Binding-site contacts:
Ligand atom C7 contacts residue SER540 of chain 1.B at 3.9 Å.
Ligand atom O3 contacts residue GLN456 of chain 1.B at 3.0 Å (h-bond).
Ligand atom C8 contacts residue TYR512 of chain 1.B at 4.3 Å (hydrophobic).
Ligand atom C7 contacts residue GLN456 of chain 1.B at 4.1 Å.
Ligand atom C4 contacts residue ASN568 of chain 1.B at 4.2 Å.
Ligand atom C5 contacts residue GLN456 of chain 1.B at 4.2 Å.
Ligand atom O3 contacts residue LYS454 of chain 1.B at 3.9 Å.
Ligand atom C6 contacts residue GLU590 of chain 1.B at 3.2 Å.
Ligand atom C7 contacts residue ASP538 of chain 1.B at 3.6 Å.
Ligand atom C2 contacts residue ASP538 of chain 1.B at 3.4 Å.
Ligand atom N2 contacts residue ASN568 of chain 1.B at 2.7 Å (h-bond).
Ligand atom C4 contacts residue GLN456 of chain 1.B at 3.9 Å.
Ligand atom C6 contacts residue VAL566 of chain 1.B at 3.5 Å (hydrophobic).
Ligand atom C3 contacts residue ASP538 of chain 1.B at 3.9 Å.
Ligand atom C8 contacts residue SER540 of chain 1.B at 3.8 Å.
Ligand atom C8 contacts residue ASP538 of chain 1.B at 3.7 Å.
Ligand atom O6 contacts residue VAL592 of chain 1.B at 3.6 Å.
Ligand atom O5 contacts residue GLN456 of chain 1.B at 3.8 Å.
Ligand atom C3 contacts residue GLN456 of chain 1.B at 3.8 Å.
Ligand atom C8 contacts residue VAL566 of chain 1.B at 4.2 Å (hydrophobic).
Ligand atom N2 contacts residue SER540 of chain 1.B at 3.9 Å.
Ligand atom C1 contacts residue ASN568 of chain 1.B at 1.4 Å.
Ligand atom C8 contacts residue VAL536 of chain 1.B at 3.9 Å (hydrophobic).
Ligand atom O5 contacts residue ASN568 of chain 1.B at 2.4 Å (h-bond).
Ligand atom O7 contacts residue GLN456 of chain 1.B at 3.4 Å.
Ligand atom C6 contacts residue GLN456 of chain 1.B at 4.1 Å.
Ligand atom C8 contacts residue THR516 of chain 1.B at 4.3 Å.
Ligand atom O6 contacts residue GLU590 of chain 1.B at 2.5 Å (salt-bridge).
Ligand atom N2 contacts residue ASP538 of chain 1.B at 2.6 Å (salt-bridge).
Ligand atom C6 contacts residue VAL592 of chain 1.B at 3.9 Å (hydrophobic).
Ligand atom O7 contacts residue TYR512 of chain 1.B at 3.4 Å (h-bond).
Ligand atom O6 contacts residue ARG621 of chain 1.B at 4.1 Å.
Ligand atom C1 contacts residue ASP538 of chain 1.B at 3.5 Å.
Ligand atom O7 contacts residue ASN568 of chain 1.B at 3.6 Å (h-bond).
Ligand atom C2 contacts residue GLN456 of chain 1.B at 4.0 Å.
Ligand atom C3 contacts residue ASN568 of chain 1.B at 3.6 Å.
Ligand atom O5 contacts residue VAL592 of chain 1.B at 3.5 Å.
Ligand atom C5 contacts residue ASN568 of chain 1.B at 3.6 Å.
Ligand atom C2 contacts residue ASN568 of chain 1.B at 2.2 Å.
Ligand atom C7 contacts residue ASN568 of chain 1.B at 3.3 Å.

Sequence of chain 1.B:
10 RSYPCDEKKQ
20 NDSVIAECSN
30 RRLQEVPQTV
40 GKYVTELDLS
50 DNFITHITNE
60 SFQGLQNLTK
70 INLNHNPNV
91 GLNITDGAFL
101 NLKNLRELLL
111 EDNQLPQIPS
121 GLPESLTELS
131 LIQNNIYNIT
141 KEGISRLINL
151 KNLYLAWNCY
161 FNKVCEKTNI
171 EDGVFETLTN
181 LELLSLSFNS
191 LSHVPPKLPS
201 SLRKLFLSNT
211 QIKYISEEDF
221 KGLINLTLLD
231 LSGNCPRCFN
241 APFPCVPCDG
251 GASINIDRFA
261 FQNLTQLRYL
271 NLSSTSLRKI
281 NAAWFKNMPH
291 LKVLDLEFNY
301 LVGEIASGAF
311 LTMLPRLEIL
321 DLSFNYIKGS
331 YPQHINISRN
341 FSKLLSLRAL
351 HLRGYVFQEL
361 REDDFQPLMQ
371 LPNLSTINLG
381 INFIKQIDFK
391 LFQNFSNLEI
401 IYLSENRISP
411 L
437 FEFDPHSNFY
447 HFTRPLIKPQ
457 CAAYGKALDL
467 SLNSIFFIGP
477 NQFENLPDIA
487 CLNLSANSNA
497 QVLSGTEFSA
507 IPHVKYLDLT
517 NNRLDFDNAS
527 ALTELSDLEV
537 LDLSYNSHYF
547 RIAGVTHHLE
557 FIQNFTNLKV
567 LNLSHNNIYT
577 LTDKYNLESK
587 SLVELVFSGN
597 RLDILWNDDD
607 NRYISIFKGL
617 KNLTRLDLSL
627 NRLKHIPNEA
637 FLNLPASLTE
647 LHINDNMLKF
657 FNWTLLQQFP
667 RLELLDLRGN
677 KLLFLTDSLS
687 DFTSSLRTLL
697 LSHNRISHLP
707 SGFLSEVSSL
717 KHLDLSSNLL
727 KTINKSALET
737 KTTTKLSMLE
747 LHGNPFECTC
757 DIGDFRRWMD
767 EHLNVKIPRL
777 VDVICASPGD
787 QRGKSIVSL

This small molecule binds to this protein.
Small molecule (SMILES): CC(=O)N[C@H]1[C@H](O[C@H]2[C@H](O)[C@@H](NC(C)=O)CO[C@@H]2CO)O[C@H](CO)[C@@H](O[C@@H]2O[C@H](CO[C@H]3O[C@H](CO)[C@@H](O)[C@H](O)[C@@H]3O)[C@@H](O)[C@H](O[C@H]3O[C@H](CO)[C@@H](O)[C@H](O)[C@@H]3O)[C@@H]2O)[C@@H]1O